The protein below binds the small molecule below.
Small molecule (SMILES): CC(=O)N[C@H]1[C@H](O[C@H]2[C@H](O)[C@@H](NC(C)=O)CO[C@@H]2CO)O[C@H](CO)[C@@H](O)[C@@H]1O

Binding-site contacts:
Ligand atom N2 contacts residue ASN78 of chain 1.M at 2.9 Å (h-bond).
Ligand atom O5 contacts residue GLY141 of chain 1.M at 4.2 Å.
Ligand atom O6 contacts residue SER80 of chain 1.M at 4.0 Å.
Ligand atom C6 contacts residue GLY141 of chain 1.M at 4.3 Å.
Ligand atom C7 contacts residue ASN78 of chain 1.M at 3.4 Å.
Ligand atom C8 contacts residue HIS108 of chain 1.M at 4.4 Å.
Ligand atom O7 contacts residue HIS108 of chain 1.M at 2.9 Å (h-bond).
Ligand atom C7 contacts residue HIS108 of chain 1.M at 3.8 Å.
Ligand atom O5 contacts residue ASN78 of chain 1.M at 2.4 Å (h-bond).
Ligand atom O7 contacts residue ASN78 of chain 1.M at 3.6 Å (h-bond).
Ligand atom C8 contacts residue VAL143 of chain 1.M at 3.7 Å (hydrophobic).
Ligand atom C4 contacts residue ASN78 of chain 1.M at 4.2 Å.
Ligand atom C5 contacts residue ASN78 of chain 1.M at 3.7 Å.
Ligand atom C5 contacts residue GLY141 of chain 1.M at 3.9 Å.
Ligand atom C7 contacts residue VAL143 of chain 1.M at 4.2 Å (hydrophobic).
Ligand atom C1 contacts residue ASN78 of chain 1.M at 1.4 Å.
Ligand atom N2 contacts residue VAL143 of chain 1.M at 4.2 Å.
Ligand atom C3 contacts residue ASN78 of chain 1.M at 3.8 Å.
Ligand atom C2 contacts residue ASN78 of chain 1.M at 2.5 Å.
Ligand atom C1 contacts residue GLY141 of chain 1.M at 4.2 Å.

Sequence of chain 1.M:
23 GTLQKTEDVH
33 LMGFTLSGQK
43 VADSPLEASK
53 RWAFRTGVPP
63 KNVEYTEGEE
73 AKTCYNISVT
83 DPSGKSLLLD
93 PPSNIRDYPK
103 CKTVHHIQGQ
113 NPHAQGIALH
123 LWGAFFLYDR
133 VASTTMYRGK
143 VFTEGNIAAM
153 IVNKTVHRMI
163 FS